Sequence of chain 1.A:
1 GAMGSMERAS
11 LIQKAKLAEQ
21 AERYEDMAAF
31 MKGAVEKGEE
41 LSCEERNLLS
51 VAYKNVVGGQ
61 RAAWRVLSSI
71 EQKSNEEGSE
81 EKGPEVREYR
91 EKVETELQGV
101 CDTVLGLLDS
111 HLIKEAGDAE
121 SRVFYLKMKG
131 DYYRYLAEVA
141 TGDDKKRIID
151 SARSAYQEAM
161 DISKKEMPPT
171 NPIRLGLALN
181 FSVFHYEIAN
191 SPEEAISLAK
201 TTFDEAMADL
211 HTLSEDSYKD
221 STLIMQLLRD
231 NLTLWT

Sequence of chain 1.B:
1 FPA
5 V

This small molecule binds to this protein.
Small molecule (SMILES): O=C(CCl)N1CC2(CCN(C(=O)C3(Nc4ccc(Cl)cc4)CCOCC3)CC2)C1

Binding-site contacts:
Ligand atom C21 contacts residue ILE173 of chain 1.A at 3.7 Å (hydrophobic).
Ligand atom C1 contacts residue ILE173 of chain 1.A at 4.0 Å (hydrophobic).
Ligand atom C13 contacts residue GLY176 of chain 1.A at 4.2 Å.
Ligand atom C12 contacts residue VAL5 of chain 1.B at 3.8 Å (hydrophobic).
Ligand atom C11 contacts residue LYS127 of chain 1.A at 4.2 Å.
Ligand atom C21 contacts residue PHE124 of chain 1.A at 4.0 Å (hydrophobic).
Ligand atom C9 contacts residue VAL5 of chain 1.B at 4.0 Å (hydrophobic).
Ligand atom CL2 contacts residue LEU177 of chain 1.A at 4.2 Å.
Ligand atom CL2 contacts residue GLY176 of chain 1.A at 4.1 Å.
Ligand atom C17 contacts residue LEU223 of chain 1.A at 4.1 Å (hydrophobic).
Ligand atom CL2 contacts residue ILE173 of chain 1.A at 3.7 Å.
Ligand atom C13 contacts residue ILE224 of chain 1.A at 4.2 Å (hydrophobic).
Ligand atom C10 contacts residue VAL5 of chain 1.B at 3.5 Å (hydrophobic).
Ligand atom C2 contacts residue GLU44 of chain 1.A at 4.2 Å.
Ligand atom C14 contacts residue VAL5 of chain 1.B at 4.0 Å (hydrophobic).
Ligand atom C13 contacts residue PRO172 of chain 1.A at 3.4 Å (hydrophobic).
Ligand atom O1 contacts residue CYS43 of chain 1.A at 2.7 Å (h-bond).
Ligand atom O2 contacts residue ILE224 of chain 1.A at 3.7 Å.
Ligand atom C14 contacts residue PRO172 of chain 1.A at 4.2 Å (hydrophobic).
Ligand atom O1 contacts residue ILE173 of chain 1.A at 3.0 Å.
Ligand atom C18 contacts residue LEU223 of chain 1.A at 4.2 Å (hydrophobic).
Ligand atom C14 contacts residue ILE224 of chain 1.A at 3.9 Å (hydrophobic).
Ligand atom C19 contacts residue ASN47 of chain 1.A at 3.7 Å.
Ligand atom O2 contacts residue PRO172 of chain 1.A at 4.2 Å.
Ligand atom C11 contacts residue VAL5 of chain 1.B at 3.8 Å (hydrophobic).
Ligand atom C5 contacts residue PRO172 of chain 1.A at 3.9 Å (hydrophobic).
Ligand atom C13 contacts residue VAL5 of chain 1.B at 3.8 Å (hydrophobic).
Ligand atom CL2 contacts residue PRO172 of chain 1.A at 4.2 Å.
Ligand atom C12 contacts residue LYS127 of chain 1.A at 4.2 Å.
Ligand atom C1 contacts residue CYS43 of chain 1.A at 2.5 Å (hydrophobic).
Ligand atom C6 contacts residue PRO172 of chain 1.A at 4.2 Å (hydrophobic).
Ligand atom O1 contacts residue ARG46 of chain 1.A at 3.9 Å.
Ligand atom C11 contacts residue PHE124 of chain 1.A at 3.8 Å (hydrophobic).
Ligand atom C2 contacts residue CYS43 of chain 1.A at 1.7 Å (hydrophobic).
Ligand atom C17 contacts residue VAL5 of chain 1.B at 3.8 Å (hydrophobic).
Ligand atom CL2 contacts residue LYS127 of chain 1.A at 3.3 Å.
Ligand atom N1 contacts residue CYS43 of chain 1.A at 3.7 Å.
Ligand atom C18 contacts residue ILE224 of chain 1.A at 4.1 Å (hydrophobic).
Ligand atom C20 contacts residue ASN47 of chain 1.A at 3.5 Å.
Ligand atom CL2 contacts residue PHE124 of chain 1.A at 4.2 Å.